Binding-site contacts:
Ligand atom C18 contacts residue LEU160 of chain 1.P at 4.0 Å (hydrophobic).
Ligand atom C15 contacts residue LYS157 of chain 1.P at 4.3 Å.
Ligand atom C23 contacts residue LEU160 of chain 1.P at 4.3 Å (hydrophobic).
Ligand atom C7 contacts residue GLN161 of chain 1.P at 4.0 Å.
Ligand atom C6 contacts residue PHE164 of chain 1.P at 3.8 Å (hydrophobic).
Ligand atom C23 contacts residue ARG156 of chain 1.P at 3.9 Å.
Ligand atom C5 contacts residue PHE164 of chain 1.P at 3.7 Å (hydrophobic).
Ligand atom C19 contacts residue PHE164 of chain 1.P at 3.5 Å (hydrophobic).
Ligand atom C24 contacts residue ARG156 of chain 1.P at 3.0 Å.
Ligand atom C16 contacts residue LEU160 of chain 1.P at 4.2 Å (hydrophobic).
Ligand atom C15 contacts residue LEU160 of chain 1.P at 4.1 Å (hydrophobic).
Ligand atom C1 contacts residue PHE164 of chain 1.P at 4.4 Å (hydrophobic).
Ligand atom C6 contacts residue GLN161 of chain 1.P at 4.0 Å.
Ligand atom O26 contacts residue ARG156 of chain 1.P at 2.6 Å (salt-bridge).
Ligand atom O7 contacts residue GLN161 of chain 1.P at 4.4 Å.
Ligand atom C6 contacts residue LEU160 of chain 1.P at 4.5 Å (hydrophobic).
Ligand atom O25 contacts residue ARG156 of chain 1.P at 2.9 Å (salt-bridge).
Ligand atom O25 contacts residue PHE1 of chain 1.W at 2.7 Å (h-bond).
Ligand atom C7 contacts residue LEU160 of chain 1.P at 4.5 Å (hydrophobic).
Ligand atom C19 contacts residue PHE219 of chain 1.P at 3.6 Å (hydrophobic).
Ligand atom C21 contacts residue PHE1 of chain 1.W at 4.4 Å (hydrophobic).
Ligand atom C24 contacts residue PHE1 of chain 1.W at 3.8 Å (hydrophobic).
Ligand atom C3 contacts residue PHE164 of chain 1.P at 4.5 Å (hydrophobic).
Ligand atom C10 contacts residue PHE164 of chain 1.P at 4.3 Å (hydrophobic).
Ligand atom C18 contacts residue LEU223 of chain 1.P at 3.3 Å (hydrophobic).

Sequence of chain 1.W:
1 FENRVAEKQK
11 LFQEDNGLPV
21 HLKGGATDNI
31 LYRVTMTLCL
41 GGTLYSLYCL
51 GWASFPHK

Sequence of chain 1.P:
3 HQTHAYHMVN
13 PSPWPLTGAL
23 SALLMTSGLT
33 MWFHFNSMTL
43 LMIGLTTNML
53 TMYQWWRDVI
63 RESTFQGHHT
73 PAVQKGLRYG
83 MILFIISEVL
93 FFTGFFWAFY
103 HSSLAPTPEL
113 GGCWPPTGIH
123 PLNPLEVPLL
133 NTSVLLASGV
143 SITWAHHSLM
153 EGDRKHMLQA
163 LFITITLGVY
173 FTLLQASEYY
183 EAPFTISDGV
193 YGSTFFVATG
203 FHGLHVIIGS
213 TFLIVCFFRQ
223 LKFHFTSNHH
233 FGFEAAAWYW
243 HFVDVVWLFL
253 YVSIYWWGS

This protein binds this small molecule.
Small molecule (SMILES): C[C@H](CCC(=O)O)[C@H]1CC[C@H]2[C@@H]3[C@H](O)C[C@@H]4C[C@H](O)CC[C@]4(C)[C@H]3C[C@H](O)[C@]12C